Sequence of chain 1.B:
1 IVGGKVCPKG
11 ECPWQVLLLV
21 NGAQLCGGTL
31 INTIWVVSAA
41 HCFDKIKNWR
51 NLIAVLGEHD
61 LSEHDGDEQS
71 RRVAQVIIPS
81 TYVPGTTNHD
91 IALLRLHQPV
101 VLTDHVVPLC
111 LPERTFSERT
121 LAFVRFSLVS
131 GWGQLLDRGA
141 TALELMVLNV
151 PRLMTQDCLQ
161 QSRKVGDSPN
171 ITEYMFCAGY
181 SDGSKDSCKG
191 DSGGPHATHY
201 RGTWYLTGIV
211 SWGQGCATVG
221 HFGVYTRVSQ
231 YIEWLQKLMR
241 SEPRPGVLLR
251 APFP

The small molecule below binds the protein below.
Small molecule (SMILES): NC(=[NH2+])c1ccc(N)cc1

Binding-site contacts:
Ligand atom C1 contacts residue LYS189 of chain 1.B at 3.6 Å.
Ligand atom N3 contacts residue GLY215 of chain 1.B at 2.8 Å (h-bond).
Ligand atom C3 contacts residue TRP212 of chain 1.B at 3.7 Å (hydrophobic).
Ligand atom C6 contacts residue SER192 of chain 1.B at 3.6 Å.
Ligand atom C1 contacts residue SER211 of chain 1.B at 3.6 Å.
Ligand atom C2 contacts residue GLY213 of chain 1.B at 3.9 Å.
Ligand atom N2 contacts residue TRP212 of chain 1.B at 3.7 Å.
Ligand atom C6 contacts residue VAL210 of chain 1.B at 3.9 Å (hydrophobic).
Ligand atom N1 contacts residue HIS41 of chain 1.B at 3.8 Å.
Ligand atom C6 contacts residue TRP212 of chain 1.B at 3.5 Å (hydrophobic).
Ligand atom C5 contacts residue SER211 of chain 1.B at 4.0 Å.
Ligand atom C3 contacts residue GLY215 of chain 1.B at 3.4 Å.
Ligand atom C6 contacts residue SER211 of chain 1.B at 3.3 Å.
Ligand atom N1 contacts residue LYS189 of chain 1.B at 3.5 Å.
Ligand atom C7 contacts residue SER187 of chain 1.B at 3.4 Å.
Ligand atom N1 contacts residue SER192 of chain 1.B at 3.0 Å (h-bond).
Ligand atom N3 contacts residue SER187 of chain 1.B at 3.6 Å (h-bond).
Ligand atom N2 contacts residue ASP186 of chain 1.B at 3.0 Å (salt-bridge).
Ligand atom C5 contacts residue TRP212 of chain 1.B at 3.6 Å (hydrophobic).
Ligand atom C1 contacts residue SER192 of chain 1.B at 3.7 Å.
Ligand atom C7 contacts residue TRP212 of chain 1.B at 3.6 Å (hydrophobic).
Ligand atom C2 contacts residue TRP212 of chain 1.B at 4.0 Å (hydrophobic).
Ligand atom N2 contacts residue SER187 of chain 1.B at 3.0 Å (h-bond).
Ligand atom N3 contacts residue GLY213 of chain 1.B at 3.5 Å.
Ligand atom C3 contacts residue GLY213 of chain 1.B at 3.4 Å.
Ligand atom C4 contacts residue GLY213 of chain 1.B at 3.5 Å.
Ligand atom C1 contacts residue TRP212 of chain 1.B at 3.7 Å (hydrophobic).
Ligand atom C5 contacts residue VAL210 of chain 1.B at 3.8 Å (hydrophobic).
Ligand atom N3 contacts residue CYS216 of chain 1.B at 3.8 Å.
Ligand atom N1 contacts residue SER211 of chain 1.B at 3.4 Å (h-bond).
Ligand atom C7 contacts residue ASP186 of chain 1.B at 3.9 Å.
Ligand atom C4 contacts residue CYS188 of chain 1.B at 4.0 Å (hydrophobic).
Ligand atom N3 contacts residue ASP186 of chain 1.B at 3.1 Å (salt-bridge).
Ligand atom C4 contacts residue TRP212 of chain 1.B at 3.4 Å (hydrophobic).
Ligand atom C7 contacts residue GLY213 of chain 1.B at 3.8 Å.
Ligand atom C6 contacts residue CYS188 of chain 1.B at 3.7 Å (hydrophobic).
Ligand atom C7 contacts residue GLY215 of chain 1.B at 3.9 Å.
Ligand atom C5 contacts residue CYS188 of chain 1.B at 3.8 Å (hydrophobic).
Ligand atom C2 contacts residue LYS189 of chain 1.B at 3.6 Å.
Ligand atom N2 contacts residue GLY223 of chain 1.B at 3.4 Å.